This small molecule binds to this protein.
Small molecule (SMILES): CC(=O)N[C@@H]1[C@@H](O)[C@H](O)[C@@H](CO)O[C@H]1O

Sequence of chain 1.G:
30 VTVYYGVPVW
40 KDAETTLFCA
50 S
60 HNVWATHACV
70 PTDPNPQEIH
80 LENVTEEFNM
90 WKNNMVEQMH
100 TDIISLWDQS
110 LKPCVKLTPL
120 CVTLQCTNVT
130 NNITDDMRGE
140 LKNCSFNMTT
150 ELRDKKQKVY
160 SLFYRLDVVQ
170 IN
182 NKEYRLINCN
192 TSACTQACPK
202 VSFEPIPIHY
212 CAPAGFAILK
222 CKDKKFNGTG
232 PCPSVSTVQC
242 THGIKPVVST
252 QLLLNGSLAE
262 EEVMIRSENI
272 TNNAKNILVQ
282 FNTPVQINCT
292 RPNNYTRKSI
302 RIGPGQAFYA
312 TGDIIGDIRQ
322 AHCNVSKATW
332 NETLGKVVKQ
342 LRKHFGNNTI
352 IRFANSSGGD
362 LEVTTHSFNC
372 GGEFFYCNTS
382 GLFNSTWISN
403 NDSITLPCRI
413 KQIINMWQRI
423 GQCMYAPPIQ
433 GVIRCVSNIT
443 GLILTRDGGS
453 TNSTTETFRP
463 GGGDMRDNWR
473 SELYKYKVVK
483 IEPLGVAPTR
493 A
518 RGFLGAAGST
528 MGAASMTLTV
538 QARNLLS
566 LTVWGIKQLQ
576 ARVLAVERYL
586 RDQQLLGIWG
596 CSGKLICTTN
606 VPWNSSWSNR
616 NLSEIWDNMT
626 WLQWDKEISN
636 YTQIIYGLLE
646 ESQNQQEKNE

Binding-site contacts:
Ligand atom C3 contacts residue ASN191 of chain 1.G at 3.6 Å.
Ligand atom C4 contacts residue ASN191 of chain 1.G at 4.1 Å.
Ligand atom C7 contacts residue ASN191 of chain 1.G at 3.7 Å.
Ligand atom O7 contacts residue ASN191 of chain 1.G at 4.2 Å.
Ligand atom N2 contacts residue ARG186 of chain 1.G at 4.0 Å.
Ligand atom C1 contacts residue ASN191 of chain 1.G at 1.4 Å.
Ligand atom C5 contacts residue ASN191 of chain 1.G at 3.6 Å.
Ligand atom C1 contacts residue ARG186 of chain 1.G at 4.4 Å.
Ligand atom C2 contacts residue ASN191 of chain 1.G at 2.3 Å.
Ligand atom C8 contacts residue ARG186 of chain 1.G at 4.4 Å.
Ligand atom O5 contacts residue ASN191 of chain 1.G at 2.4 Å (h-bond).
Ligand atom C8 contacts residue VAL168 of chain 1.G at 3.7 Å (hydrophobic).
Ligand atom N2 contacts residue ASN191 of chain 1.G at 2.8 Å (h-bond).